This protein binds this small molecule.
Small molecule (SMILES): C[C@@H](CO)C(=O)O

Sequence of chain 1.A:
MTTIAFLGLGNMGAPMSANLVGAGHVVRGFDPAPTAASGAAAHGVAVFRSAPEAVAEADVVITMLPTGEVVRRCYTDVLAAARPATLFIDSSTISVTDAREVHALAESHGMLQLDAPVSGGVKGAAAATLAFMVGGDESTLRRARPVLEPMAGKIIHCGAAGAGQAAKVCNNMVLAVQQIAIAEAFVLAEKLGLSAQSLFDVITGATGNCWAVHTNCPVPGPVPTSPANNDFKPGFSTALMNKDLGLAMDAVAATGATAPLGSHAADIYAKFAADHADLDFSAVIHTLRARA

Binding-site contacts:
Ligand atom O3 contacts residue GLY121 of chain 1.B at 4.0 Å.
Ligand atom C2 contacts residue THR208 of chain 1.A at 3.7 Å.
Ligand atom C3 contacts residue SER120 of chain 1.B at 3.5 Å.
Ligand atom C1 contacts residue THR208 of chain 1.A at 4.3 Å.
Ligand atom C3 contacts residue GLY121 of chain 1.B at 3.2 Å.
Ligand atom O1 contacts residue PHE237 of chain 1.B at 3.7 Å.
Ligand atom C4 contacts residue TRP212 of chain 1.B at 4.0 Å (hydrophobic).
Ligand atom C2 contacts residue GLY121 of chain 1.B at 4.5 Å.
Ligand atom C1 contacts residue PHE237 of chain 1.B at 3.9 Å (hydrophobic).
Ligand atom O1 contacts residue TRP212 of chain 1.B at 3.6 Å.
Ligand atom C4 contacts residue THR208 of chain 1.A at 4.5 Å.
Ligand atom C1 contacts residue TRP212 of chain 1.B at 4.3 Å (hydrophobic).
Ligand atom C2 contacts residue TRP212 of chain 1.B at 4.3 Å (hydrophobic).
Ligand atom O2 contacts residue PHE237 of chain 1.B at 3.3 Å.

Sequence of chain 1.B:
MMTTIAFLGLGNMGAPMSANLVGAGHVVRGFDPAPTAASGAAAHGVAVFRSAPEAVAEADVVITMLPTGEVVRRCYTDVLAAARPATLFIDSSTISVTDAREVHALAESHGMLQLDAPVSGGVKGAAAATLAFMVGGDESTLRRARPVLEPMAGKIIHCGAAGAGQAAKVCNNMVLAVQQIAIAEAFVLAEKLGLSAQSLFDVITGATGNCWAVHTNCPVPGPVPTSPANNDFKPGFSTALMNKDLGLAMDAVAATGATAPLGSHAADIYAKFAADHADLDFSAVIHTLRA